A protein and the small-molecule ligand that binds it are described below.
Small molecule (SMILES): N[C@H](CO)Cc1ccc(O)cc1

Binding-site contacts:
Ligand atom CA contacts residue GLN197 of chain 2.A at 3.4 Å.
Ligand atom CA contacts residue GLN179 of chain 2.A at 3.4 Å.
Ligand atom CB contacts residue ASP45 of chain 2.A at 3.3 Å.
Ligand atom N contacts residue TYR175 of chain 2.A at 2.4 Å (h-bond).
Ligand atom OH contacts residue ASP182 of chain 2.A at 2.6 Å (salt-bridge).
Ligand atom O contacts residue ASP45 of chain 2.A at 3.5 Å (salt-bridge).
Ligand atom CZ contacts residue LYS41 of chain 2.A at 3.8 Å.
Ligand atom OH contacts residue LYS41 of chain 2.A at 3.0 Å.
Ligand atom CZ contacts residue GLN179 of chain 2.A at 3.5 Å.
Ligand atom OH contacts residue ILE75 of chain 2.A at 3.8 Å.
Ligand atom CD2 contacts residue ALA44 of chain 2.A at 3.9 Å (hydrophobic).
Ligand atom CG contacts residue GLY43 of chain 2.A at 3.5 Å.
Ligand atom CG contacts residue ASP45 of chain 2.A at 3.6 Å.
Ligand atom N contacts residue GLN179 of chain 2.A at 2.5 Å (h-bond).
Ligand atom CA contacts residue TYR175 of chain 2.A at 3.6 Å (hydrophobic).
Ligand atom CE1 contacts residue LYS41 of chain 2.A at 3.6 Å.
Ligand atom CB contacts residue GLY43 of chain 2.A at 3.4 Å.
Ligand atom CB contacts residue ATP1 of chain 2.C at 3.7 Å.
Ligand atom C contacts residue ASP85 of chain 2.A at 3.5 Å.
Ligand atom CD2 contacts residue GLY43 of chain 2.A at 3.8 Å.
Ligand atom CE2 contacts residue ASP182 of chain 2.A at 3.4 Å.
Ligand atom CE1 contacts residue GLU191 of chain 2.A at 3.4 Å.
Ligand atom CD1 contacts residue GLY43 of chain 2.A at 3.6 Å.
Ligand atom N contacts residue GLN197 of chain 2.A at 3.7 Å.
Ligand atom CD1 contacts residue GLN179 of chain 2.A at 3.3 Å.
Ligand atom CB contacts residue ALA44 of chain 2.A at 3.7 Å (hydrophobic).
Ligand atom OH contacts residue GLN179 of chain 2.A at 3.7 Å.
Ligand atom C contacts residue ATP1 of chain 2.C at 3.2 Å.
Ligand atom N contacts residue ASP85 of chain 2.A at 2.9 Å (salt-bridge).
Ligand atom CG contacts residue GLN179 of chain 2.A at 3.7 Å.
Ligand atom CA contacts residue ASP85 of chain 2.A at 3.6 Å.
Ligand atom N contacts residue ASP45 of chain 2.A at 3.8 Å.
Ligand atom CE1 contacts residue GLY43 of chain 2.A at 3.8 Å.
Ligand atom O contacts residue ATP1 of chain 2.C at 2.7 Å (h-bond).
Ligand atom C contacts residue GLN197 of chain 2.A at 3.6 Å.
Ligand atom CE1 contacts residue GLN179 of chain 2.A at 3.2 Å.
Ligand atom CD2 contacts residue ASP45 of chain 2.A at 3.0 Å.
Ligand atom O contacts residue TYR175 of chain 2.A at 3.7 Å.
Ligand atom CZ contacts residue ASP182 of chain 2.A at 3.5 Å.
Ligand atom CG contacts residue ALA44 of chain 2.A at 3.8 Å (hydrophobic).

Sequence of chain 2.A:
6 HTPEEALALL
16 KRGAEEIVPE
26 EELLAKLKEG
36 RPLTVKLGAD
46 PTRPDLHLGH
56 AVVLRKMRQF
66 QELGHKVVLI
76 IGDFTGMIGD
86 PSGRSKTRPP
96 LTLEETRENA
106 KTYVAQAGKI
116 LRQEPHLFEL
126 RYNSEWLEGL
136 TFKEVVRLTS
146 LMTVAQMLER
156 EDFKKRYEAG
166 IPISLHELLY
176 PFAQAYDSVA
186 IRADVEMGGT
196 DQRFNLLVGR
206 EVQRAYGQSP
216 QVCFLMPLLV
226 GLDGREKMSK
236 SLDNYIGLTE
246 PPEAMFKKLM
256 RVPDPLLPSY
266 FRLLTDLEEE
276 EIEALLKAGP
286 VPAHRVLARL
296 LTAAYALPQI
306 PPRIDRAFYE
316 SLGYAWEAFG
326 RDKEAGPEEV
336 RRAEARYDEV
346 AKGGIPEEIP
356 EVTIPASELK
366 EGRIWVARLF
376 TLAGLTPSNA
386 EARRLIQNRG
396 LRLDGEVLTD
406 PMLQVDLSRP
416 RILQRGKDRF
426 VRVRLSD